Sequence of chain 25.C:
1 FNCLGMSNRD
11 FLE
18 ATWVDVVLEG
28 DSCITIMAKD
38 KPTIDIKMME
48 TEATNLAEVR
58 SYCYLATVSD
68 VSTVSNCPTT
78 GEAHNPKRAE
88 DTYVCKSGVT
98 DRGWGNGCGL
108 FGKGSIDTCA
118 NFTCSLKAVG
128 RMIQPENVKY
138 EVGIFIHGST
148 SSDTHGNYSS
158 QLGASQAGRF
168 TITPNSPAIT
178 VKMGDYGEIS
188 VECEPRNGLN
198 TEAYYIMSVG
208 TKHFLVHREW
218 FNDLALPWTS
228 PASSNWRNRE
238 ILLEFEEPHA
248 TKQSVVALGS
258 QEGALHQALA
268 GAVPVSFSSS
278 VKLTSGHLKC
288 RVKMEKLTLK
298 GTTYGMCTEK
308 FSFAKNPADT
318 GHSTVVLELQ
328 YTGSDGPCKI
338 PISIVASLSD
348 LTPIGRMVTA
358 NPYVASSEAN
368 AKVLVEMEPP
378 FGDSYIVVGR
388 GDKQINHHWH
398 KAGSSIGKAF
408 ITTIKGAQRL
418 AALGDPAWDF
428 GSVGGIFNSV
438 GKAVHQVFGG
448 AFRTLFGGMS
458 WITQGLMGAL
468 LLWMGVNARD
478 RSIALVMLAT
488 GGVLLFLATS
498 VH

Binding-site contacts:
Ligand atom C6 contacts residue THR120 of chain 25.C at 3.4 Å.
Ligand atom C4 contacts residue ASN118 of chain 25.C at 4.2 Å.
Ligand atom N2 contacts residue TYR90 of chain 25.C at 4.5 Å.
Ligand atom C1 contacts residue ASN118 of chain 25.C at 1.4 Å.
Ligand atom C5 contacts residue THR120 of chain 25.C at 4.0 Å.
Ligand atom N2 contacts residue ASN118 of chain 25.C at 2.9 Å (h-bond).
Ligand atom O6 contacts residue THR120 of chain 25.C at 3.1 Å (h-bond).
Ligand atom C5 contacts residue ASN118 of chain 25.C at 3.7 Å.
Ligand atom C8 contacts residue ASN118 of chain 25.C at 3.9 Å.
Ligand atom O6 contacts residue THR89 of chain 25.C at 3.5 Å.
Ligand atom O6 contacts residue ASN118 of chain 25.C at 4.1 Å.
Ligand atom O5 contacts residue THR89 of chain 25.C at 3.8 Å.
Ligand atom C5 contacts residue THR89 of chain 25.C at 4.1 Å.
Ligand atom O6 contacts residue PHE119 of chain 25.C at 2.8 Å (h-bond).
Ligand atom C2 contacts residue ASN118 of chain 25.C at 2.4 Å.
Ligand atom C3 contacts residue ASN118 of chain 25.C at 3.8 Å.
Ligand atom C1 contacts residue THR89 of chain 25.C at 3.9 Å.
Ligand atom C7 contacts residue ASN118 of chain 25.C at 3.6 Å.
Ligand atom C8 contacts residue TYR90 of chain 25.C at 3.9 Å (hydrophobic).
Ligand atom C6 contacts residue PHE119 of chain 25.C at 4.1 Å (hydrophobic).
Ligand atom C6 contacts residue THR89 of chain 25.C at 4.2 Å.
Ligand atom O5 contacts residue THR120 of chain 25.C at 3.4 Å (h-bond).
Ligand atom C7 contacts residue TYR90 of chain 25.C at 3.8 Å (hydrophobic).
Ligand atom O7 contacts residue ASN118 of chain 25.C at 4.5 Å.
Ligand atom C2 contacts residue SER66 of chain 25.C at 4.4 Å.
Ligand atom C1 contacts residue SER66 of chain 25.C at 4.2 Å.
Ligand atom O5 contacts residue PHE119 of chain 25.C at 4.2 Å.
Ligand atom O5 contacts residue ASN118 of chain 25.C at 2.4 Å (h-bond).
Ligand atom O7 contacts residue TYR90 of chain 25.C at 3.7 Å.

This protein binds this small molecule.
Small molecule (SMILES): CC(=O)N[C@@H]1[C@@H](O)[C@H](O)[C@@H](CO)O[C@H]1O